Sequence of chain 1.F:
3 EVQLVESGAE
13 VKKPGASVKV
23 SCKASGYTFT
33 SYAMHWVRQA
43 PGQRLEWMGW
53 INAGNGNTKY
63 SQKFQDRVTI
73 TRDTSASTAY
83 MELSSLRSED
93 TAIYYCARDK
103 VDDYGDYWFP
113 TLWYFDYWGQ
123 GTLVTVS

A protein and the small-molecule ligand that binds it are described below.
Small molecule (SMILES): CC(=O)N[C@@H]1[C@@H](O)[C@H](O)[C@@H](CO)O[C@H]1O

Sequence of chain 1.B:
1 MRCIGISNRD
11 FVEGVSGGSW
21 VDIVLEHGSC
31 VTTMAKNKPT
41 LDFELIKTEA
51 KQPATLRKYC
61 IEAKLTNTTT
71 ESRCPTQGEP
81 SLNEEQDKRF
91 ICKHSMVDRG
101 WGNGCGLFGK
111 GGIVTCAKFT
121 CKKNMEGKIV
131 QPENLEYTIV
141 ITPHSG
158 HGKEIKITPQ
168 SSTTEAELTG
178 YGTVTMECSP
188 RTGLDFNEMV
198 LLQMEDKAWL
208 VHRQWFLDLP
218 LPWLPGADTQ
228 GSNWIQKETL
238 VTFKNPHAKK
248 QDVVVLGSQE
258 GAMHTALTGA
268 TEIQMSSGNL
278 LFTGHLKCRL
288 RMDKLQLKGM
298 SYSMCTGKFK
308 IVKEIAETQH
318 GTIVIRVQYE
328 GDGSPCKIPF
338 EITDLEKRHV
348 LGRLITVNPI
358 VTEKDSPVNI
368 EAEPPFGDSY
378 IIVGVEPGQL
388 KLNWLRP

Binding-site contacts:
Ligand atom C1 contacts residue ASN67 of chain 1.B at 1.4 Å.
Ligand atom C7 contacts residue GLN67 of chain 1.F at 4.1 Å.
Ligand atom C4 contacts residue ASP68 of chain 1.F at 4.2 Å.
Ligand atom C8 contacts residue PHE90 of chain 1.B at 3.6 Å (hydrophobic).
Ligand atom O4 contacts residue ASP68 of chain 1.F at 3.5 Å (salt-bridge).
Ligand atom C4 contacts residue GLN67 of chain 1.F at 4.5 Å.
Ligand atom C3 contacts residue ASN67 of chain 1.B at 3.8 Å.
Ligand atom O3 contacts residue GLN67 of chain 1.F at 4.0 Å.
Ligand atom C2 contacts residue ASN67 of chain 1.B at 2.4 Å.
Ligand atom C5 contacts residue ASP68 of chain 1.F at 4.5 Å.
Ligand atom O7 contacts residue ASN67 of chain 1.B at 3.4 Å (h-bond).
Ligand atom N2 contacts residue GLN67 of chain 1.F at 4.4 Å.
Ligand atom C6 contacts residue ASP68 of chain 1.F at 3.6 Å.
Ligand atom O5 contacts residue GLN67 of chain 1.F at 4.3 Å.
Ligand atom O7 contacts residue GLN67 of chain 1.F at 3.1 Å (h-bond).
Ligand atom C1 contacts residue GLN67 of chain 1.F at 4.2 Å.
Ligand atom C4 contacts residue ASN67 of chain 1.B at 4.2 Å.
Ligand atom N2 contacts residue ASN67 of chain 1.B at 2.9 Å (h-bond).
Ligand atom C3 contacts residue GLN67 of chain 1.F at 4.4 Å.
Ligand atom C7 contacts residue ASN67 of chain 1.B at 3.4 Å.
Ligand atom C7 contacts residue PHE90 of chain 1.B at 4.4 Å (hydrophobic).
Ligand atom C5 contacts residue ASN67 of chain 1.B at 3.6 Å.
Ligand atom O6 contacts residue ASP68 of chain 1.F at 4.5 Å.
Ligand atom C2 contacts residue GLN67 of chain 1.F at 3.7 Å.
Ligand atom O5 contacts residue ASN67 of chain 1.B at 2.3 Å (h-bond).